The small molecule below binds the protein below.
Small molecule (SMILES): CC(=O)N[C@@H]1[C@@H](O)[C@H](O)[C@@H](CO)O[C@H]1O

Binding-site contacts:
Ligand atom C8 contacts residue ASN340 of chain 1.I at 3.5 Å.
Ligand atom N2 contacts residue ASN340 of chain 1.I at 2.9 Å (h-bond).
Ligand atom C7 contacts residue ASN340 of chain 1.I at 3.1 Å.
Ligand atom C8 contacts residue SER394 of chain 1.I at 4.4 Å.
Ligand atom C3 contacts residue ASN340 of chain 1.I at 4.0 Å.
Ligand atom C1 contacts residue TRP396 of chain 1.I at 4.2 Å (hydrophobic).
Ligand atom O7 contacts residue ASN340 of chain 1.I at 3.4 Å (h-bond).
Ligand atom C4 contacts residue ASN340 of chain 1.I at 4.4 Å.
Ligand atom C2 contacts residue ASN340 of chain 1.I at 2.6 Å.
Ligand atom C1 contacts residue ASN340 of chain 1.I at 1.5 Å.
Ligand atom O5 contacts residue ASN340 of chain 1.I at 2.4 Å (h-bond).
Ligand atom C5 contacts residue ASN340 of chain 1.I at 3.8 Å.

Sequence of chain 1.I:
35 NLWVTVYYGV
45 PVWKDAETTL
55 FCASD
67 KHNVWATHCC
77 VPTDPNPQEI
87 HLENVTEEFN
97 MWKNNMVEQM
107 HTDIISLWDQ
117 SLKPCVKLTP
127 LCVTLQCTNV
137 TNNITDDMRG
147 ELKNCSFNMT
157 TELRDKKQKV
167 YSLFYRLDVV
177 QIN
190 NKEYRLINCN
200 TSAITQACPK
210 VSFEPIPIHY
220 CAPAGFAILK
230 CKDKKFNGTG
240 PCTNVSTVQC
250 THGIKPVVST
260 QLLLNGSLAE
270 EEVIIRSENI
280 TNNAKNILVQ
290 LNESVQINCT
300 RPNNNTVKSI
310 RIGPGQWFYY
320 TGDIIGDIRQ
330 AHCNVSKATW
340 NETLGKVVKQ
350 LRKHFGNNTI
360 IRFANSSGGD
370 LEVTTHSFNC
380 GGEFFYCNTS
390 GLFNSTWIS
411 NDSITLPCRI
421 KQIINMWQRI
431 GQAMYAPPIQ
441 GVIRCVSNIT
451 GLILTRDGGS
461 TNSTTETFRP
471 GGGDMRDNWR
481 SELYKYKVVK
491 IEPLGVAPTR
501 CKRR